Sequence of chain 1.A:
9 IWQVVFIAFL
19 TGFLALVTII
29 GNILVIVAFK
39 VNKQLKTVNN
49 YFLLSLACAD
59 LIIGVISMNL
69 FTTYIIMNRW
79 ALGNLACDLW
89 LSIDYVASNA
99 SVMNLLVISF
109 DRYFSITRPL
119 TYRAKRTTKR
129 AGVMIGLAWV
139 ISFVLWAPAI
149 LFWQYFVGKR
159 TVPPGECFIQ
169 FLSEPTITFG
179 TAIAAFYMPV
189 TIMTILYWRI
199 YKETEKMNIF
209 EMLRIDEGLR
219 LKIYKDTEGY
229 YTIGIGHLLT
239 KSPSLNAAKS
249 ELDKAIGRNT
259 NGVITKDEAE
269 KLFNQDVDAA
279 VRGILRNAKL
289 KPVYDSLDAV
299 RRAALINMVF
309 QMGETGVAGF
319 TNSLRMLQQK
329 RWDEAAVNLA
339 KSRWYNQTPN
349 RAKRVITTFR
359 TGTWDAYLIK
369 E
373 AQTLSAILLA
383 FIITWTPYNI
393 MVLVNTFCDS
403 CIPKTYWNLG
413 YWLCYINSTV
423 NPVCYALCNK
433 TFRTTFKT

Binding-site contacts:
Ligand atom C28 contacts residue TRP387 of chain 1.A at 4.0 Å (hydrophobic).
Ligand atom C42 contacts residue TYR93 of chain 1.A at 3.3 Å (hydrophobic).
Ligand atom C41 contacts residue TRP144 of chain 1.A at 3.8 Å (hydrophobic).
Ligand atom C35 contacts residue TYR93 of chain 1.A at 4.1 Å (hydrophobic).
Ligand atom O33 contacts residue ALA180 of chain 1.A at 4.1 Å.
Ligand atom C43 contacts residue TYR93 of chain 1.A at 4.0 Å (hydrophobic).
Ligand atom C4 contacts residue CYS416 of chain 1.A at 4.1 Å (hydrophobic).
Ligand atom C34 contacts residue TYR390 of chain 1.A at 3.6 Å (hydrophobic).
Ligand atom C6 contacts residue TRP387 of chain 1.A at 3.8 Å (hydrophobic).
Ligand atom C12 contacts residue TYR413 of chain 1.A at 4.0 Å (hydrophobic).
Ligand atom C4 contacts residue TYR413 of chain 1.A at 3.6 Å (hydrophobic).
Ligand atom C8 contacts residue SER96 of chain 1.A at 3.0 Å.
Ligand atom C3 contacts residue TYR93 of chain 1.A at 4.1 Å (hydrophobic).
Ligand atom C9 contacts residue TYR93 of chain 1.A at 3.2 Å (hydrophobic).
Ligand atom C12 contacts residue TYR417 of chain 1.A at 4.1 Å (hydrophobic).
Ligand atom C4 contacts residue TYR390 of chain 1.A at 3.8 Å (hydrophobic).
Ligand atom O29 contacts residue ASN391 of chain 1.A at 3.4 Å (h-bond).
Ligand atom C7 contacts residue SER96 of chain 1.A at 3.6 Å.
Ligand atom C1 contacts residue CYS416 of chain 1.A at 2.9 Å (hydrophobic).
Ligand atom O33 contacts residue ASN391 of chain 1.A at 3.3 Å (h-bond).
Ligand atom C12 contacts residue ASP92 of chain 1.A at 2.8 Å.
Ligand atom C36 contacts residue THR176 of chain 1.A at 4.0 Å.
Ligand atom C5 contacts residue CYS416 of chain 1.A at 3.9 Å (hydrophobic).
Ligand atom N2 contacts residue CYS416 of chain 1.A at 4.1 Å.
Ligand atom C12 contacts residue SER96 of chain 1.A at 3.9 Å.
Ligand atom O10 contacts residue SER96 of chain 1.A at 3.0 Å (h-bond).
Ligand atom O33 contacts residue PHE184 of chain 1.A at 3.5 Å.
Ligand atom O10 contacts residue TYR93 of chain 1.A at 3.3 Å.
Ligand atom S44 contacts residue ALA183 of chain 1.A at 3.7 Å.
Ligand atom C42 contacts residue TRP144 of chain 1.A at 3.2 Å (hydrophobic).
Ligand atom C41 contacts residue TYR93 of chain 1.A at 3.3 Å (hydrophobic).
Ligand atom C43 contacts residue ASN97 of chain 1.A at 3.5 Å.
Ligand atom C35 contacts residue TYR390 of chain 1.A at 3.8 Å (hydrophobic).
Ligand atom S44 contacts residue TRP387 of chain 1.A at 4.0 Å.
Ligand atom C43 contacts residue TRP144 of chain 1.A at 3.5 Å (hydrophobic).
Ligand atom O29 contacts residue TRP387 of chain 1.A at 3.1 Å.
Ligand atom S37 contacts residue ALA180 of chain 1.A at 3.8 Å.
Ligand atom C1 contacts residue TYR413 of chain 1.A at 4.1 Å (hydrophobic).
Ligand atom C3 contacts residue TYR413 of chain 1.A at 3.5 Å (hydrophobic).
Ligand atom C6 contacts residue CYS416 of chain 1.A at 3.8 Å (hydrophobic).

A protein and the small-molecule ligand that binds it are described below.
Small molecule (SMILES): C[N+]1(C)[C@@H]2CC(OC(=O)C(O)(c3cccs3)c3cccs3)C[C@H]1[C@@H]1O[C@@H]12